Binding-site contacts:
Ligand atom N2 contacts residue SER172 of chain 1.A at 2.9 Å (h-bond).
Ligand atom C10 contacts residue TRP193 of chain 1.A at 3.4 Å (hydrophobic).
Ligand atom C4 contacts residue CYS197 of chain 1.A at 4.4 Å (hydrophobic).
Ligand atom C6 contacts residue CYS197 of chain 1.A at 4.0 Å (hydrophobic).
Ligand atom N2 contacts residue TRP193 of chain 1.A at 4.1 Å.
Ligand atom N2 contacts residue CYS173 of chain 1.A at 4.3 Å.
Ligand atom C11 contacts residue SER172 of chain 1.A at 3.1 Å.
Ligand atom C2 contacts residue CYS173 of chain 1.A at 4.2 Å (hydrophobic).
Ligand atom C5 contacts residue GLY196 of chain 1.A at 3.5 Å.
Ligand atom C3 contacts residue TRP193 of chain 1.A at 4.2 Å (hydrophobic).
Ligand atom C8 contacts residue GLN174 of chain 1.A at 3.6 Å.
Ligand atom N1 contacts residue GLN174 of chain 1.A at 3.9 Å.
Ligand atom N2 contacts residue ASP171 of chain 1.A at 3.1 Å (salt-bridge).
Ligand atom C4 contacts residue CYS173 of chain 1.A at 4.4 Å (hydrophobic).
Ligand atom C2 contacts residue SER177 of chain 1.A at 4.0 Å.
Ligand atom N1 contacts residue CYS173 of chain 1.A at 4.3 Å.
Ligand atom C9 contacts residue CYS173 of chain 1.A at 4.4 Å (hydrophobic).
Ligand atom C1 contacts residue VAL191 of chain 1.A at 3.6 Å (hydrophobic).
Ligand atom N1 contacts residue SER177 of chain 1.A at 3.6 Å.
Ligand atom C1 contacts residue SER192 of chain 1.A at 3.4 Å.
Ligand atom C3 contacts residue CYS173 of chain 1.A at 4.3 Å (hydrophobic).
Ligand atom C11 contacts residue CYS197 of chain 1.A at 4.3 Å (hydrophobic).
Ligand atom C5 contacts residue GLY194 of chain 1.A at 4.0 Å.
Ligand atom C1 contacts residue TRP193 of chain 1.A at 4.0 Å (hydrophobic).
Ligand atom C11 contacts residue GLY196 of chain 1.A at 4.2 Å.
Ligand atom C5 contacts residue CYS197 of chain 1.A at 3.7 Å (hydrophobic).
Ligand atom C4 contacts residue GLN174 of chain 1.A at 4.1 Å.
Ligand atom N2 contacts residue GLY204 of chain 1.A at 3.7 Å.
Ligand atom C2 contacts residue SER192 of chain 1.A at 4.3 Å.
Ligand atom C7 contacts residue GLN174 of chain 1.A at 4.0 Å.
Ligand atom C4 contacts residue GLY196 of chain 1.A at 4.4 Å.
Ligand atom C9 contacts residue GLN174 of chain 1.A at 3.8 Å.
Ligand atom C6 contacts residue GLY196 of chain 1.A at 4.2 Å.
Ligand atom C1 contacts residue SER177 of chain 1.A at 3.4 Å.
Ligand atom C3 contacts residue GLY194 of chain 1.A at 4.1 Å.
Ligand atom C2 contacts residue TRP193 of chain 1.A at 4.3 Å (hydrophobic).
Ligand atom C10 contacts residue GLY196 of chain 1.A at 4.2 Å.
Ligand atom C10 contacts residue GLY194 of chain 1.A at 3.4 Å.
Ligand atom C11 contacts residue ASP171 of chain 1.A at 4.3 Å.
Ligand atom C11 contacts residue CYS173 of chain 1.A at 3.7 Å (hydrophobic).

Sequence of chain 1.A:
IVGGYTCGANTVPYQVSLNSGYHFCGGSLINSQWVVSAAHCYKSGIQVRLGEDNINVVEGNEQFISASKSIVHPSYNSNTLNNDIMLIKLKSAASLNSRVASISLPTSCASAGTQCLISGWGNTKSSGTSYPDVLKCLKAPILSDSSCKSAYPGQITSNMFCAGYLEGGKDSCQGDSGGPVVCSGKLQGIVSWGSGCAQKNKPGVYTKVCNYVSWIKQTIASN

A protein and the small-molecule ligand that binds it are described below.
Small molecule (SMILES): Cc1[nH]c2ccccc2c1CCN